A small-molecule ligand and the protein it binds are described below.
Small molecule (SMILES): CC[C@H](C)[C@H](NC(=O)[C@@H]1CCCN1C(=O)[C@@H](NC(=O)[C@H](C)N)C(C)C)C(=O)N[C@@H](C)C=O

Sequence of chain 1.E:
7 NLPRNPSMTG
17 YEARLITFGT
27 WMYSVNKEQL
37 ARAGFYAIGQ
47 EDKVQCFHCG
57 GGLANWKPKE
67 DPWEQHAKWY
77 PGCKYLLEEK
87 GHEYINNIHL

Binding-site contacts:
Ligand atom CB contacts residue TRP62 of chain 1.E at 3.8 Å (hydrophobic).
Ligand atom CA contacts residue ALA60 of chain 1.E at 3.6 Å (hydrophobic).
Ligand atom CB contacts residue ALA60 of chain 1.E at 3.5 Å (hydrophobic).
Ligand atom CB contacts residue TYR76 of chain 1.E at 3.4 Å (hydrophobic).
Ligand atom CA contacts residue ASN61 of chain 1.E at 3.6 Å.
Ligand atom CB contacts residue GLU66 of chain 1.E at 4.0 Å.
Ligand atom O contacts residue GLY58 of chain 1.E at 4.1 Å.
Ligand atom C contacts residue TRP75 of chain 1.E at 3.8 Å (hydrophobic).
Ligand atom CG1 contacts residue GLY58 of chain 1.E at 3.8 Å.
Ligand atom N contacts residue GLU66 of chain 1.E at 2.7 Å (salt-bridge).
Ligand atom C contacts residue ALA60 of chain 1.E at 3.8 Å (hydrophobic).
Ligand atom CG1 contacts residue LEU59 of chain 1.E at 3.9 Å (hydrophobic).
Ligand atom CD1 contacts residue GLY58 of chain 1.E at 3.2 Å.
Ligand atom CA contacts residue GLU66 of chain 1.E at 3.7 Å.
Ligand atom CA contacts residue TYR76 of chain 1.E at 3.7 Å (hydrophobic).
Ligand atom CB contacts residue GLN71 of chain 1.E at 3.6 Å.
Ligand atom CG contacts residue LEU59 of chain 1.E at 4.0 Å (hydrophobic).
Ligand atom CD1 contacts residue LEU59 of chain 1.E at 3.5 Å (hydrophobic).
Ligand atom CD contacts residue TRP75 of chain 1.E at 3.5 Å (hydrophobic).
Ligand atom O contacts residue ALA60 of chain 1.E at 3.0 Å (h-bond).
Ligand atom CG1 contacts residue ALA60 of chain 1.E at 4.0 Å (hydrophobic).
Ligand atom CD1 contacts residue LYS49 of chain 1.E at 3.2 Å.
Ligand atom CA contacts residue GLN71 of chain 1.E at 3.3 Å.
Ligand atom C contacts residue LEU59 of chain 1.E at 3.9 Å (hydrophobic).
Ligand atom N contacts residue ALA60 of chain 1.E at 3.0 Å (h-bond).
Ligand atom C contacts residue GLN71 of chain 1.E at 3.5 Å.
Ligand atom O contacts residue TRP75 of chain 1.E at 3.1 Å (h-bond).
Ligand atom O contacts residue GLN71 of chain 1.E at 3.1 Å (h-bond).
Ligand atom CG1 contacts residue LYS49 of chain 1.E at 4.0 Å.
Ligand atom C contacts residue GLY58 of chain 1.E at 3.9 Å.
Ligand atom N contacts residue GLN71 of chain 1.E at 2.4 Å (h-bond).
Ligand atom CB contacts residue ALA60 of chain 1.E at 4.1 Å (hydrophobic).
Ligand atom N contacts residue GLY58 of chain 1.E at 3.3 Å (h-bond).
Ligand atom CG contacts residue TRP75 of chain 1.E at 3.2 Å (hydrophobic).
Ligand atom CA contacts residue LEU59 of chain 1.E at 3.7 Å (hydrophobic).
Ligand atom CA contacts residue GLY58 of chain 1.E at 3.5 Å.
Ligand atom CA contacts residue ALA60 of chain 1.E at 3.9 Å (hydrophobic).
Ligand atom N contacts residue LEU59 of chain 1.E at 3.9 Å.
Ligand atom O contacts residue LEU59 of chain 1.E at 3.5 Å.
Ligand atom N contacts residue TYR76 of chain 1.E at 4.1 Å.